Sequence of chain 1.A:
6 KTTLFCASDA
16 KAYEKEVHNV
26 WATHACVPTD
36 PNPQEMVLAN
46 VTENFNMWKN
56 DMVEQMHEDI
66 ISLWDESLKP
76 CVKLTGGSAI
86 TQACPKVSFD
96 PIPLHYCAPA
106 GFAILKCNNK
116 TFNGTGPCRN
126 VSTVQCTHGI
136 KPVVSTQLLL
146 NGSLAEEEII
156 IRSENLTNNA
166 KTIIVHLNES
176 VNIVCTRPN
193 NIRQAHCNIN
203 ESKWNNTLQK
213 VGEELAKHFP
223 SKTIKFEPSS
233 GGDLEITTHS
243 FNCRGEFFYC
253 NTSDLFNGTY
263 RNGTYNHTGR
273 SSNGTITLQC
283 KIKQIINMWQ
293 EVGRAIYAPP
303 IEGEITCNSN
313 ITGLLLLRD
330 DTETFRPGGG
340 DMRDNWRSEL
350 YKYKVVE

Binding-site contacts:
Ligand atom C4 contacts residue ASN310 of chain 1.A at 3.9 Å.
Ligand atom O5 contacts residue ASN310 of chain 1.A at 4.1 Å.
Ligand atom N2 contacts residue ASN146 of chain 1.A at 3.0 Å (h-bond).
Ligand atom C8 contacts residue ASN244 of chain 1.A at 4.0 Å.
Ligand atom C8 contacts residue LEU145 of chain 1.A at 3.6 Å (hydrophobic).
Ligand atom O5 contacts residue LYS136 of chain 1.A at 3.6 Å (salt-bridge).
Ligand atom C3 contacts residue ASN310 of chain 1.A at 3.6 Å.
Ligand atom O3 contacts residue ARG246 of chain 1.A at 3.2 Å (salt-bridge).
Ligand atom C7 contacts residue ASN146 of chain 1.A at 3.8 Å.
Ligand atom O4 contacts residue ASN310 of chain 1.A at 3.9 Å.
Ligand atom C7 contacts residue SER311 of chain 1.A at 3.7 Å.
Ligand atom C8 contacts residue PHE243 of chain 1.A at 4.3 Å (hydrophobic).
Ligand atom C8 contacts residue VAL138 of chain 1.A at 4.3 Å (hydrophobic).
Ligand atom C1 contacts residue ASN310 of chain 1.A at 3.9 Å.
Ligand atom O6 contacts residue LYS136 of chain 1.A at 3.2 Å (salt-bridge).
Ligand atom C5 contacts residue ASN310 of chain 1.A at 3.5 Å.
Ligand atom C3 contacts residue SER311 of chain 1.A at 3.9 Å.
Ligand atom C5 contacts residue ASN146 of chain 1.A at 3.6 Å.
Ligand atom O4 contacts residue ARG246 of chain 1.A at 3.8 Å.
Ligand atom O7 contacts residue PRO96 of chain 1.A at 3.9 Å.
Ligand atom N2 contacts residue SER311 of chain 1.A at 2.8 Å (h-bond).
Ligand atom O3 contacts residue CYS309 of chain 1.A at 3.2 Å (h-bond).
Ligand atom C3 contacts residue CYS309 of chain 1.A at 4.3 Å (hydrophobic).
Ligand atom C6 contacts residue LYS136 of chain 1.A at 4.2 Å.
Ligand atom O6 contacts residue ASP95 of chain 1.A at 4.3 Å.
Ligand atom C3 contacts residue ASN146 of chain 1.A at 3.8 Å.
Ligand atom C4 contacts residue ASN146 of chain 1.A at 4.2 Å.
Ligand atom C2 contacts residue ASN310 of chain 1.A at 4.3 Å.
Ligand atom O3 contacts residue ASN310 of chain 1.A at 4.3 Å.
Ligand atom O7 contacts residue ASN146 of chain 1.A at 4.0 Å.
Ligand atom O5 contacts residue ASN146 of chain 1.A at 2.3 Å (h-bond).
Ligand atom C4 contacts residue ARG246 of chain 1.A at 4.4 Å.
Ligand atom C4 contacts residue ASP95 of chain 1.A at 4.2 Å.
Ligand atom C2 contacts residue SER311 of chain 1.A at 3.7 Å.
Ligand atom C3 contacts residue ARG246 of chain 1.A at 4.3 Å.
Ligand atom C8 contacts residue SER311 of chain 1.A at 3.6 Å.
Ligand atom C1 contacts residue SER311 of chain 1.A at 4.0 Å.
Ligand atom O3 contacts residue SER311 of chain 1.A at 4.4 Å.
Ligand atom C2 contacts residue ASN146 of chain 1.A at 2.5 Å.
Ligand atom C1 contacts residue ASN146 of chain 1.A at 1.4 Å.

This small molecule binds to this protein.
Small molecule (SMILES): CC(=O)N[C@@H]1[C@@H](O)[C@H](O)[C@@H](CO)O[C@H]1O